Binding-site contacts:
Ligand atom O3 contacts residue ASP290 of chain 1.D at 3.5 Å (salt-bridge).
Ligand atom O6 contacts residue ASP290 of chain 1.D at 3.9 Å.
Ligand atom C1 contacts residue TYR135 of chain 1.D at 3.6 Å (hydrophobic).
Ligand atom C3 contacts residue ASN118 of chain 1.D at 3.8 Å.
Ligand atom C4 contacts residue TYR135 of chain 1.D at 3.9 Å (hydrophobic).
Ligand atom C3 contacts residue TYR135 of chain 1.D at 3.4 Å (hydrophobic).
Ligand atom C7 contacts residue ASN118 of chain 1.D at 3.1 Å.
Ligand atom C5 contacts residue TYR135 of chain 1.D at 3.6 Å (hydrophobic).
Ligand atom O5 contacts residue TYR135 of chain 1.D at 3.9 Å.
Ligand atom C5 contacts residue ASN118 of chain 1.D at 3.7 Å.
Ligand atom C7 contacts residue ASP290 of chain 1.D at 3.6 Å.
Ligand atom N2 contacts residue ASP290 of chain 1.D at 3.1 Å (salt-bridge).
Ligand atom N2 contacts residue ASN118 of chain 1.D at 2.9 Å (h-bond).
Ligand atom O5 contacts residue ASN118 of chain 1.D at 2.4 Å (h-bond).
Ligand atom N2 contacts residue TYR135 of chain 1.D at 4.3 Å.
Ligand atom O3 contacts residue TYR135 of chain 1.D at 4.3 Å.
Ligand atom O4 contacts residue TYR135 of chain 1.D at 3.5 Å.
Ligand atom C2 contacts residue TYR135 of chain 1.D at 4.1 Å (hydrophobic).
Ligand atom O7 contacts residue ASN118 of chain 1.D at 3.1 Å (h-bond).
Ligand atom C8 contacts residue ASP290 of chain 1.D at 3.2 Å.
Ligand atom C6 contacts residue TYR135 of chain 1.D at 4.2 Å (hydrophobic).
Ligand atom C2 contacts residue ASN118 of chain 1.D at 2.4 Å.
Ligand atom O7 contacts residue TYR135 of chain 1.D at 4.3 Å.
Ligand atom C4 contacts residue ASN118 of chain 1.D at 4.2 Å.
Ligand atom C2 contacts residue ASP290 of chain 1.D at 4.2 Å.
Ligand atom C3 contacts residue ASP290 of chain 1.D at 4.2 Å.
Ligand atom C1 contacts residue ASN118 of chain 1.D at 1.4 Å.
Ligand atom C8 contacts residue ASN118 of chain 1.D at 4.3 Å.

The small molecule below binds the protein below.
Small molecule (SMILES): CC(=O)N[C@H]1[C@H](O[C@H]2[C@H](O)[C@@H](NC(C)=O)CO[C@@H]2CO)O[C@H](CO)[C@@H](O)[C@@H]1O

Sequence of chain 1.D:
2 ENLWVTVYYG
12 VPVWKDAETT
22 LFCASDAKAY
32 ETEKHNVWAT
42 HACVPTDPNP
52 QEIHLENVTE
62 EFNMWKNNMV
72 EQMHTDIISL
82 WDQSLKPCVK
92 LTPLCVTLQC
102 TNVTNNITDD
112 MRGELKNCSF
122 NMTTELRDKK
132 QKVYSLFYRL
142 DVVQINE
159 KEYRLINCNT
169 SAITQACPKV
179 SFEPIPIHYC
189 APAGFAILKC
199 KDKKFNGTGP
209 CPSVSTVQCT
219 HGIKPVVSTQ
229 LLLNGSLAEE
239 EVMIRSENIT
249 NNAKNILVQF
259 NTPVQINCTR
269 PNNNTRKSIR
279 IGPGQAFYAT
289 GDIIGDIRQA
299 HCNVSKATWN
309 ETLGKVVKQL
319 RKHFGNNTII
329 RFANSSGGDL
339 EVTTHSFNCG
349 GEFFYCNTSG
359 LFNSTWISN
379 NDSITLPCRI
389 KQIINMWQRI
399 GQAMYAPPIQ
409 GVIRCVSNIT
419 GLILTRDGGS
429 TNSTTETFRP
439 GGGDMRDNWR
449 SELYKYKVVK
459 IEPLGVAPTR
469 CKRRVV